Binding-site contacts:
Ligand atom C6 contacts residue GLN771 of chain 1.B at 4.0 Å.
Ligand atom O2A contacts residue HIS597 of chain 1.B at 4.1 Å.
Ligand atom PA contacts residue ASP718 of chain 1.B at 4.0 Å.
Ligand atom O6 contacts residue GLN771 of chain 1.B at 3.8 Å.
Ligand atom O1A contacts residue ASP598 of chain 1.B at 3.5 Å (salt-bridge).
Ligand atom O5' contacts residue ASP718 of chain 1.B at 2.7 Å (salt-bridge).
Ligand atom C8 contacts residue LEU719 of chain 1.B at 3.8 Å (hydrophobic).
Ligand atom O3' contacts residue HIS557 of chain 1.B at 3.3 Å (h-bond).
Ligand atom C2 contacts residue MET758 of chain 1.B at 4.2 Å (hydrophobic).
Ligand atom O2' contacts residue PHE740 of chain 1.B at 3.4 Å.
Ligand atom C6 contacts residue VAL736 of chain 1.B at 3.8 Å (hydrophobic).
Ligand atom C5' contacts residue ASP718 of chain 1.B at 3.2 Å.
Ligand atom C2 contacts residue PHE774 of chain 1.B at 3.8 Å (hydrophobic).
Ligand atom PA contacts residue ASP598 of chain 1.B at 3.7 Å.
Ligand atom C4' contacts residue LEU669 of chain 1.B at 3.8 Å (hydrophobic).
Ligand atom C6 contacts residue PHE774 of chain 1.B at 4.1 Å (hydrophobic).
Ligand atom C5 contacts residue VAL736 of chain 1.B at 4.0 Å (hydrophobic).
Ligand atom PA contacts residue HIS557 of chain 1.B at 3.5 Å.
Ligand atom PA contacts residue MG1 of chain 1.K at 3.6 Å.
Ligand atom N3 contacts residue MET758 of chain 1.B at 4.1 Å.
Ligand atom O1A contacts residue HIS557 of chain 1.B at 4.0 Å.
Ligand atom N1 contacts residue GLN771 of chain 1.B at 3.2 Å (h-bond).
Ligand atom C2' contacts residue PHE740 of chain 1.B at 3.9 Å (hydrophobic).
Ligand atom C4 contacts residue PHE774 of chain 1.B at 3.7 Å (hydrophobic).
Ligand atom N3 contacts residue PHE740 of chain 1.B at 4.1 Å.
Ligand atom C5 contacts residue PHE774 of chain 1.B at 4.0 Å (hydrophobic).
Ligand atom O4' contacts residue LEU719 of chain 1.B at 3.7 Å.
Ligand atom N1 contacts residue VAL736 of chain 1.B at 4.0 Å.
Ligand atom C5' contacts residue LEU669 of chain 1.B at 3.9 Å (hydrophobic).
Ligand atom O2A contacts residue HIS557 of chain 1.B at 2.8 Å (h-bond).
Ligand atom O2A contacts residue ASP598 of chain 1.B at 2.8 Å (salt-bridge).
Ligand atom O1A contacts residue MG1 of chain 1.K at 2.0 Å.
Ligand atom N2 contacts residue PHE774 of chain 1.B at 3.8 Å.
Ligand atom O2A contacts residue HIS561 of chain 1.B at 3.4 Å (h-bond).
Ligand atom O4' contacts residue LEU669 of chain 1.B at 3.3 Å.
Ligand atom N3 contacts residue PHE774 of chain 1.B at 3.5 Å.
Ligand atom O2A contacts residue MG1 of chain 1.K at 4.1 Å.
Ligand atom N2 contacts residue MET758 of chain 1.B at 3.4 Å.
Ligand atom O2A contacts residue ASP718 of chain 1.B at 3.8 Å.
Ligand atom N1 contacts residue PHE774 of chain 1.B at 4.1 Å.

The small molecule below binds the protein below.
Small molecule (SMILES): Nc1nc2c(ncn2[C@@H]2OC3CO[P](=O)(O)O[C@H]3[C@H]2O)c(=O)[nH]1

Sequence of chain 1.B:
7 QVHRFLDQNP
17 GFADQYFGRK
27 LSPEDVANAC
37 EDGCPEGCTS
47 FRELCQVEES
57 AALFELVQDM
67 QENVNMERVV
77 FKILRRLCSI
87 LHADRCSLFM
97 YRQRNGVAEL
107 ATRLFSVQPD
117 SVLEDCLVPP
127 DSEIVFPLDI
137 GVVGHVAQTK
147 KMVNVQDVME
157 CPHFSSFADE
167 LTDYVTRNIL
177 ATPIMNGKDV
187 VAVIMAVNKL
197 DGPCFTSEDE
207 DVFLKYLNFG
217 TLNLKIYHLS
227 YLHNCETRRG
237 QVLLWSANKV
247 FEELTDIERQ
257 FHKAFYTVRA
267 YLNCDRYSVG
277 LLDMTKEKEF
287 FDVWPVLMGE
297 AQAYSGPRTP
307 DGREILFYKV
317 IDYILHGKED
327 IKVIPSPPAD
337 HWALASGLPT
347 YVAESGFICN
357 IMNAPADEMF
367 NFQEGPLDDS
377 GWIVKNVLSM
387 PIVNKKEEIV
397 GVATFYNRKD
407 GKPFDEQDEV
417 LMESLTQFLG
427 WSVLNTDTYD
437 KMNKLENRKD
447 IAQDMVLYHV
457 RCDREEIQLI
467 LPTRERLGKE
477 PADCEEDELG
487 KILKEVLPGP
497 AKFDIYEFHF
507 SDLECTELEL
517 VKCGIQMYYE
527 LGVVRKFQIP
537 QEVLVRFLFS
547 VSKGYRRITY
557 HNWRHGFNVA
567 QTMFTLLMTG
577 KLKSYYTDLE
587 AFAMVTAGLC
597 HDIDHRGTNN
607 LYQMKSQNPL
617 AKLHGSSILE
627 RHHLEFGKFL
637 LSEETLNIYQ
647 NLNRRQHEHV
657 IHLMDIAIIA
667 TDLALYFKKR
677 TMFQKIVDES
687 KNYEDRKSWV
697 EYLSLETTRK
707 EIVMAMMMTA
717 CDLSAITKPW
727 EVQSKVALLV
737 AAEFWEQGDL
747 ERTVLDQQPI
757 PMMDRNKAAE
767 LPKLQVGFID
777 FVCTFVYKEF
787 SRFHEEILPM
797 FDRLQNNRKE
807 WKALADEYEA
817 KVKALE